A protein and the small-molecule ligand that binds it are described below.
Small molecule (SMILES): CC(=O)N[C@H]1[C@H](O[C@H]2[C@H](O)[C@@H](NC(C)=O)CO[C@@H]2CO)O[C@H](CO)[C@@H](O)[C@@H]1O

Binding-site contacts:
Ligand atom C2 contacts residue ASN759 of chain 1.C at 2.1 Å.
Ligand atom N2 contacts residue ASN759 of chain 1.C at 2.8 Å (h-bond).
Ligand atom O6 contacts residue GLN760 of chain 1.C at 3.5 Å (h-bond).
Ligand atom C6 contacts residue ASN759 of chain 1.C at 4.4 Å.
Ligand atom C1 contacts residue ASN759 of chain 1.C at 1.4 Å.
Ligand atom O5 contacts residue ASN759 of chain 1.C at 2.2 Å (h-bond).
Ligand atom O5 contacts residue GLN760 of chain 1.C at 3.9 Å.
Ligand atom C3 contacts residue ASN759 of chain 1.C at 3.4 Å.
Ligand atom O3 contacts residue ASN759 of chain 1.C at 4.1 Å.
Ligand atom C7 contacts residue ASN759 of chain 1.C at 4.1 Å.
Ligand atom C2 contacts residue GLN760 of chain 1.C at 4.1 Å.
Ligand atom C4 contacts residue ASN759 of chain 1.C at 3.9 Å.
Ligand atom C1 contacts residue GLN760 of chain 1.C at 4.2 Å.
Ligand atom O6 contacts residue ASN759 of chain 1.C at 4.2 Å.
Ligand atom C5 contacts residue ASN759 of chain 1.C at 3.5 Å.

Sequence of chain 1.C:
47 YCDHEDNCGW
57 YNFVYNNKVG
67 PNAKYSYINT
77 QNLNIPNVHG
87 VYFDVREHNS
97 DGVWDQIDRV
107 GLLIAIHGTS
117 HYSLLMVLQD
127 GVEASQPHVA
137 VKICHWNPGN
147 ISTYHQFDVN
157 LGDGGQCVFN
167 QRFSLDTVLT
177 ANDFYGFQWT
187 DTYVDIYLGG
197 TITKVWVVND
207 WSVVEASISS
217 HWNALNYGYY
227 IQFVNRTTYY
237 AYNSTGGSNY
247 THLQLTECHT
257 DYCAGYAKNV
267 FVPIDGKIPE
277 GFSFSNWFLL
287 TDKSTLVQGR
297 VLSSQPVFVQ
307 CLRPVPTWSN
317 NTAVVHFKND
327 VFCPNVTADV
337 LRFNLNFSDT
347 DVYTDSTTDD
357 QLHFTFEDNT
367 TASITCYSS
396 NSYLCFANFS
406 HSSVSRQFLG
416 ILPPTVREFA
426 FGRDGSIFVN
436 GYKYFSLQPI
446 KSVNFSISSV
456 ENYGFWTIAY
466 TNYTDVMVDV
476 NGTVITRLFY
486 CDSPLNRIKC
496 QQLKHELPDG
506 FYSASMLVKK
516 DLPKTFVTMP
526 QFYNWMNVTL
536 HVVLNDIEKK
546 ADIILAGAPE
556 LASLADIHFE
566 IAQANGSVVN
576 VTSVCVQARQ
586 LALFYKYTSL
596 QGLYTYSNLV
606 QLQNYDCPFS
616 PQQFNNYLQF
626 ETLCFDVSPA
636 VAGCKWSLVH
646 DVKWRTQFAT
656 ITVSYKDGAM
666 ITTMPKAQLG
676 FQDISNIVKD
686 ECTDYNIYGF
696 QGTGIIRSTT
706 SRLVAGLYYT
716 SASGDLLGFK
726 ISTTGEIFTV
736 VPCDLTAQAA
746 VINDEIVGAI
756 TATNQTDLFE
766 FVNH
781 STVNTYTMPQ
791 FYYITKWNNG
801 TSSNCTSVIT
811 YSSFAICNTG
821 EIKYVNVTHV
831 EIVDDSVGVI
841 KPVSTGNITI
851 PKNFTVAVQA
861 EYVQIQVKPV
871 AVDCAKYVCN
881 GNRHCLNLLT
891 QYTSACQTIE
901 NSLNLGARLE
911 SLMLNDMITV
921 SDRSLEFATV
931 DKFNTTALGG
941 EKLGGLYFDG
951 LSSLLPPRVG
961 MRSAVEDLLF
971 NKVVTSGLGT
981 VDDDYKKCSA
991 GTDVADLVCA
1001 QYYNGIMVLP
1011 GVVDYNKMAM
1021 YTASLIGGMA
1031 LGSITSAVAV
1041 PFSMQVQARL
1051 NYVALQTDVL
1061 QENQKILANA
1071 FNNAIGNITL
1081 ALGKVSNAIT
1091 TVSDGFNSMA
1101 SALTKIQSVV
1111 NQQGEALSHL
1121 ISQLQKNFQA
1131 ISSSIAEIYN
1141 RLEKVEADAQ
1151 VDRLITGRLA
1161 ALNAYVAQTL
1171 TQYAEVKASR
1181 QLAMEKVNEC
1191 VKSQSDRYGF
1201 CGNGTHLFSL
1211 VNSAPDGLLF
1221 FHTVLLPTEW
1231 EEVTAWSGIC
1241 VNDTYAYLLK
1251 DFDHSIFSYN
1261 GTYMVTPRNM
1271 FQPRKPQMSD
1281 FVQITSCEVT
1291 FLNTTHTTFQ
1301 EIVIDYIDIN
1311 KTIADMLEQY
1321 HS